Sequence of chain 1.L:
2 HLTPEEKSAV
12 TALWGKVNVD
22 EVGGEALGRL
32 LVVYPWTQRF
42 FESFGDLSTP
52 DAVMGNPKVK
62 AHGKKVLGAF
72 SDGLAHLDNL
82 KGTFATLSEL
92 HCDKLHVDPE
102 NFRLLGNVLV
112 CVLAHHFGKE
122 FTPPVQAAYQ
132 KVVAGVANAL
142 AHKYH

The small molecule below binds the protein below.
Small molecule (SMILES): CC(C)(Oc1ccc(CCNC(=O)c2ccc(Cl)cc2)cc1)C(=O)O

Binding-site contacts:
Ligand atom C15 contacts residue THR137 of chain 1.I at 3.9 Å.
Ligand atom C14 contacts residue THR137 of chain 1.I at 4.3 Å.
Ligand atom C3 contacts residue PRO95 of chain 1.K at 3.9 Å (hydrophobic).
Ligand atom C17 contacts residue PRO95 of chain 1.I at 4.0 Å (hydrophobic).
Ligand atom C13 contacts residue THR134 of chain 1.I at 4.5 Å.
Ligand atom CL contacts residue LEU105 of chain 1.J at 4.4 Å.
Ligand atom C3 contacts residue TRP37 of chain 1.J at 3.8 Å (hydrophobic).
Ligand atom O4 contacts residue PRO95 of chain 1.I at 4.1 Å.
Ligand atom C17 contacts residue TYR140 of chain 1.I at 3.9 Å (hydrophobic).
Ligand atom C6 contacts residue ALA130 of chain 1.I at 4.1 Å (hydrophobic).
Ligand atom O2 contacts residue PRO95 of chain 1.I at 4.3 Å.
Ligand atom C2 contacts residue PRO95 of chain 1.K at 4.2 Å (hydrophobic).
Ligand atom O3 contacts residue LYS127 of chain 1.K at 3.9 Å.
Ligand atom C15 contacts residue PRO95 of chain 1.I at 4.4 Å (hydrophobic).
Ligand atom C14 contacts residue THR134 of chain 1.I at 4.2 Å.
Ligand atom C5 contacts residue LYS99 of chain 1.I at 3.7 Å.
Ligand atom O4 contacts residue TRP37 of chain 1.L at 4.3 Å.
Ligand atom CL contacts residue LYS99 of chain 1.I at 3.0 Å.
Ligand atom C17 contacts residue THR137 of chain 1.I at 3.9 Å.
Ligand atom C9 contacts residue THR134 of chain 1.I at 3.9 Å.
Ligand atom C8 contacts residue THR134 of chain 1.I at 3.6 Å.
Ligand atom CL contacts residue TRP37 of chain 1.J at 4.1 Å.
Ligand atom CL contacts residue ARG104 of chain 1.J at 4.2 Å.
Ligand atom C4 contacts residue LYS99 of chain 1.I at 4.0 Å.
Ligand atom C4 contacts residue TRP37 of chain 1.J at 4.4 Å (hydrophobic).
Ligand atom CL contacts residue TYR35 of chain 1.J at 3.9 Å.

Sequence of chain 1.I:
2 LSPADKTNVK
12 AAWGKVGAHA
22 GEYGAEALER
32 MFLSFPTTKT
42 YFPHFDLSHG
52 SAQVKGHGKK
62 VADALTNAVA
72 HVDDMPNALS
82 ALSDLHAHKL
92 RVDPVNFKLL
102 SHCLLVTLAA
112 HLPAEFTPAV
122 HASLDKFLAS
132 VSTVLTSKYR

Sequence of chain 1.K:
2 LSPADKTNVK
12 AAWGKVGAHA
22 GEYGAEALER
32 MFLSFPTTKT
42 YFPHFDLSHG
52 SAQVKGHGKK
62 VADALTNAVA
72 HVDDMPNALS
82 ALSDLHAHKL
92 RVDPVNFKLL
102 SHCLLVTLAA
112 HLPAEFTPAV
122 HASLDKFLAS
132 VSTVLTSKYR

Sequence of chain 1.J:
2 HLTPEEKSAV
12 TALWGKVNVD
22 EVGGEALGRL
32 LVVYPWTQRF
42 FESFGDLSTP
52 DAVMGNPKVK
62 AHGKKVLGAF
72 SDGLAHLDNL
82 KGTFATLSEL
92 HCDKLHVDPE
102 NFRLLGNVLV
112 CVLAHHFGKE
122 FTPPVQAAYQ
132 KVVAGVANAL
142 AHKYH